Sequence of chain 1.C:
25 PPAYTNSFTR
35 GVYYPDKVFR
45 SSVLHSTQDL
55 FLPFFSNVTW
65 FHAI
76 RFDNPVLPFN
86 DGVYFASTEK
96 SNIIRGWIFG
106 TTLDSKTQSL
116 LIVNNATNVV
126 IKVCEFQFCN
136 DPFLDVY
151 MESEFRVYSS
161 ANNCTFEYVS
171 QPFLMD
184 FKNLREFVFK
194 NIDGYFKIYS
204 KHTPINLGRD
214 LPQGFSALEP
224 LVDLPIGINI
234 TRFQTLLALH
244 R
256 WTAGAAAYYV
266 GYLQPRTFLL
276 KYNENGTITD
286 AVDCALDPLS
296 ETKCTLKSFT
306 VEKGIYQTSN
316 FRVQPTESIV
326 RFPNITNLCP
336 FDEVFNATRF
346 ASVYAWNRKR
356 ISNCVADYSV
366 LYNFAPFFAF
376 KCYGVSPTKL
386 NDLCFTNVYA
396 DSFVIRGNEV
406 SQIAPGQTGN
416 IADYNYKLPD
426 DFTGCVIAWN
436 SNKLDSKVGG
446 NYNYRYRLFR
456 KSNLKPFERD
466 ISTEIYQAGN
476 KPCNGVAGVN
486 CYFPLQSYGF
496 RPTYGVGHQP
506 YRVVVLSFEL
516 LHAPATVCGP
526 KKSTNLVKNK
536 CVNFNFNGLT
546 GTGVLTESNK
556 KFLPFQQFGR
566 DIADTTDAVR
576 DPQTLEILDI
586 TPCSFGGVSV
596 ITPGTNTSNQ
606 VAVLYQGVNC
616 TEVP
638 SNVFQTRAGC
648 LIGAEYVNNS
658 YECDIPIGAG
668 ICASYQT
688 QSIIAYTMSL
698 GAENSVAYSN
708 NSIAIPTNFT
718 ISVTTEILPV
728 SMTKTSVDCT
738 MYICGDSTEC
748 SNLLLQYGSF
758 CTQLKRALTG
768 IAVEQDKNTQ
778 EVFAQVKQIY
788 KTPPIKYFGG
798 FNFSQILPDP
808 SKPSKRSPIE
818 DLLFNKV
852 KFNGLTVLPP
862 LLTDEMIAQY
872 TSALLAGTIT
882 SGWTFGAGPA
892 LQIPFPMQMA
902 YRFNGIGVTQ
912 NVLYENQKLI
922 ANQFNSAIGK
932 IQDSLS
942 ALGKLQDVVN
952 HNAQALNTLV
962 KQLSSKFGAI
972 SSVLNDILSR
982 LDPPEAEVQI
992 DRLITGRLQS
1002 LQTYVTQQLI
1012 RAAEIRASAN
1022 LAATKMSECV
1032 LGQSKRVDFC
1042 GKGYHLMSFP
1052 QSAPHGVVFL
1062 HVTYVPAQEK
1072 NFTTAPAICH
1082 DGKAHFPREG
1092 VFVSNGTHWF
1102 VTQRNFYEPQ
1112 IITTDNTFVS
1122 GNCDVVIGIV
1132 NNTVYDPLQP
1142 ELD

This protein binds this small molecule.
Small molecule (SMILES): CC(=O)N[C@@H]1[C@@H](O)[C@H](O)[C@@H](CO)O[C@H]1O

Binding-site contacts:
Ligand atom C7 contacts residue ASN614 of chain 1.C at 3.6 Å.
Ligand atom C8 contacts residue GLN642 of chain 1.C at 3.7 Å.
Ligand atom O7 contacts residue ASN614 of chain 1.C at 3.9 Å.
Ligand atom C3 contacts residue ASN614 of chain 1.C at 3.8 Å.
Ligand atom C3 contacts residue GLN642 of chain 1.C at 3.9 Å.
Ligand atom C5 contacts residue ASN614 of chain 1.C at 3.7 Å.
Ligand atom O6 contacts residue THR616 of chain 1.C at 4.2 Å.
Ligand atom C2 contacts residue GLN642 of chain 1.C at 3.7 Å.
Ligand atom C7 contacts residue GLN642 of chain 1.C at 3.8 Å.
Ligand atom N2 contacts residue GLN642 of chain 1.C at 2.9 Å (h-bond).
Ligand atom C1 contacts residue ASN614 of chain 1.C at 1.4 Å.
Ligand atom C2 contacts residue ASN614 of chain 1.C at 2.5 Å.
Ligand atom C1 contacts residue THR616 of chain 1.C at 4.0 Å.
Ligand atom N2 contacts residue ASN614 of chain 1.C at 2.9 Å (h-bond).
Ligand atom O5 contacts residue ASN614 of chain 1.C at 2.4 Å (h-bond).
Ligand atom C1 contacts residue GLN642 of chain 1.C at 4.0 Å.
Ligand atom C4 contacts residue ASN614 of chain 1.C at 4.2 Å.
Ligand atom C8 contacts residue ASN614 of chain 1.C at 4.0 Å.
Ligand atom O3 contacts residue GLN642 of chain 1.C at 4.5 Å.
Ligand atom O5 contacts residue THR616 of chain 1.C at 3.8 Å.